A protein and the small-molecule ligand that binds it are described below.
Small molecule (SMILES): C[C@H](NC(=O)[C@H](CO)NC(=O)[C@@H](N)CC(=O)O)C(=O)N[C@@H](Cc1ccccc1)C(=O)N[C@@H](CO)C(=O)N[C@@H](CCCN=C(N)N)C(=O)N[C@@H](Cc1ccc(O)cc1)C(=O)N[C@H](C=O)Cc1ccc(O)cc1

Binding-site contacts:
Ligand atom CA contacts residue GLU228 of chain 1.A at 3.7 Å.
Ligand atom CE2 contacts residue MET65 of chain 1.A at 3.1 Å (hydrophobic).
Ligand atom CG contacts residue GLN69 of chain 1.A at 3.2 Å.
Ligand atom CB contacts residue GLU228 of chain 1.A at 3.2 Å.
Ligand atom CE2 contacts residue GLN69 of chain 1.A at 3.2 Å.
Ligand atom C contacts residue GLU228 of chain 1.A at 3.5 Å.
Ligand atom OG contacts residue GLU228 of chain 1.A at 3.2 Å (salt-bridge).
Ligand atom OH contacts residue GLN64 of chain 1.A at 2.6 Å (h-bond).
Ligand atom N contacts residue MET65 of chain 1.A at 4.1 Å.
Ligand atom CZ contacts residue GLN64 of chain 1.A at 3.3 Å.
Ligand atom OH contacts residue PHE56 of chain 1.A at 3.3 Å.
Ligand atom CE1 contacts residue GLN64 of chain 1.A at 3.2 Å.
Ligand atom CD2 contacts residue MET65 of chain 1.A at 4.0 Å (hydrophobic).
Ligand atom OH contacts residue VAL44 of chain 1.A at 3.6 Å.
Ligand atom CB contacts residue GLU228 of chain 1.A at 3.1 Å.
Ligand atom N contacts residue GLU228 of chain 1.A at 2.7 Å (salt-bridge).
Ligand atom C contacts residue GLU228 of chain 1.A at 4.0 Å.
Ligand atom CA contacts residue MET65 of chain 1.A at 3.3 Å (hydrophobic).
Ligand atom CD2 contacts residue GLN69 of chain 1.A at 2.9 Å.
Ligand atom CD1 contacts residue GLN69 of chain 1.A at 4.1 Å.
Ligand atom CE2 contacts residue ILE68 of chain 1.A at 3.8 Å (hydrophobic).
Ligand atom N contacts residue GLU228 of chain 1.A at 3.2 Å (salt-bridge).
Ligand atom CE1 contacts residue VAL61 of chain 1.A at 4.0 Å (hydrophobic).
Ligand atom CG contacts residue MET65 of chain 1.A at 3.7 Å (hydrophobic).
Ligand atom CB contacts residue MET65 of chain 1.A at 3.4 Å (hydrophobic).
Ligand atom CZ contacts residue MET65 of chain 1.A at 3.6 Å (hydrophobic).
Ligand atom CZ contacts residue ILE68 of chain 1.A at 4.0 Å (hydrophobic).
Ligand atom CE1 contacts residue GLN69 of chain 1.A at 4.0 Å.
Ligand atom CZ contacts residue GLN69 of chain 1.A at 3.8 Å.
Ligand atom OH contacts residue ILE68 of chain 1.A at 4.1 Å.
Ligand atom CA contacts residue GLU228 of chain 1.A at 3.5 Å.
Ligand atom CD1 contacts residue MET65 of chain 1.A at 3.7 Å (hydrophobic).
Ligand atom CD1 contacts residue VAL61 of chain 1.A at 3.8 Å (hydrophobic).
Ligand atom CE1 contacts residue MET65 of chain 1.A at 4.2 Å (hydrophobic).
Ligand atom CE2 contacts residue VAL47 of chain 1.A at 3.6 Å (hydrophobic).
Ligand atom CB contacts residue MET65 of chain 1.A at 4.1 Å (hydrophobic).
Ligand atom CA contacts residue GLU228 of chain 1.A at 3.6 Å.
Ligand atom CB contacts residue GLN69 of chain 1.A at 3.3 Å.
Ligand atom CB contacts residue GLU228 of chain 1.A at 3.5 Å.
Ligand atom OH contacts residue LYS51 of chain 1.A at 3.9 Å.

Sequence of chain 1.A:
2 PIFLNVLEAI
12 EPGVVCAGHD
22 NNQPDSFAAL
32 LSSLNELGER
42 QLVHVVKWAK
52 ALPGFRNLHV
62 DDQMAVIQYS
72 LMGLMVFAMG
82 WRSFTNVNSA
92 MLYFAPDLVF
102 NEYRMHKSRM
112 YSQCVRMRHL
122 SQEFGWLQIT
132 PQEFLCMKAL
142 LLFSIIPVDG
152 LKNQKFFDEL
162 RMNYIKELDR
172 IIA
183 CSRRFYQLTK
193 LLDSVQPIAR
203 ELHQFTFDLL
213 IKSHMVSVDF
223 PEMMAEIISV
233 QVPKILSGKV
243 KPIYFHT